Sequence of chain 53.A:
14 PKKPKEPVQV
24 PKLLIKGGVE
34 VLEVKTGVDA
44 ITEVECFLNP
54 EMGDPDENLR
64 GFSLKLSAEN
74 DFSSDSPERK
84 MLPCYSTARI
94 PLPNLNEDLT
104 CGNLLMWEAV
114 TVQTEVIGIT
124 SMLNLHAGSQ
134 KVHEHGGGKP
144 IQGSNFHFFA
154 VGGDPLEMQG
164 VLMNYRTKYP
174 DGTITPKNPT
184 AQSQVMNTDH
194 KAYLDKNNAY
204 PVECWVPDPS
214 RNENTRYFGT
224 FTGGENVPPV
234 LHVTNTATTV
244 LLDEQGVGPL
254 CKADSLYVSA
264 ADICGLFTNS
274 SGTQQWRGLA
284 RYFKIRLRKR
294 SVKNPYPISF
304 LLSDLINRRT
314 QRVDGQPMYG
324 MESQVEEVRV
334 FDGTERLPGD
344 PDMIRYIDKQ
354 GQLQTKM

Binding-site contacts:
Ligand atom O1B contacts residue THR276 of chain 53.A at 2.8 Å (h-bond).
Ligand atom O8 contacts residue LYS68 of chain 53.A at 3.9 Å.
Ligand atom O8 contacts residue THR276 of chain 53.A at 3.2 Å.
Ligand atom O9 contacts residue LYS68 of chain 53.A at 2.8 Å (salt-bridge).
Ligand atom O1A contacts residue THR276 of chain 53.A at 3.4 Å (h-bond).
Ligand atom C10 contacts residue GLN278 of chain 53.A at 4.0 Å.
Ligand atom O1B contacts residue SER274 of chain 53.A at 3.9 Å.
Ligand atom C1 contacts residue SER274 of chain 53.A at 3.4 Å.
Ligand atom O1B contacts residue ASN272 of chain 53.A at 3.7 Å.
Ligand atom C7 contacts residue GLN278 of chain 53.A at 3.8 Å.
Ligand atom O1B contacts residue LYS68 of chain 53.A at 3.7 Å.
Ligand atom O9 contacts residue LEU67 of chain 53.A at 3.2 Å.
Ligand atom C5 contacts residue ASN272 of chain 53.A at 3.9 Å.
Ligand atom C8 contacts residue GLN278 of chain 53.A at 3.7 Å.
Ligand atom C11 contacts residue PHE75 of chain 53.B at 3.5 Å (hydrophobic).
Ligand atom N5 contacts residue GLN278 of chain 53.A at 3.7 Å.
Ligand atom C10 contacts residue PHE75 of chain 53.B at 3.9 Å (hydrophobic).
Ligand atom C4 contacts residue ASN272 of chain 53.A at 4.0 Å.
Ligand atom C6 contacts residue ASN272 of chain 53.A at 3.5 Å.
Ligand atom O10 contacts residue LEU62 of chain 53.A at 3.6 Å.
Ligand atom C11 contacts residue HIS138 of chain 53.E at 3.4 Å.
Ligand atom C11 contacts residue ASN272 of chain 53.A at 3.4 Å.
Ligand atom O1A contacts residue SER274 of chain 53.A at 2.3 Å (h-bond).
Ligand atom O1A contacts residue LYS68 of chain 53.A at 3.2 Å (salt-bridge).
Ligand atom N5 contacts residue ASN272 of chain 53.A at 3.1 Å (h-bond).
Ligand atom C9 contacts residue LYS68 of chain 53.A at 3.8 Å.
Ligand atom C11 contacts residue LEU62 of chain 53.A at 4.0 Å (hydrophobic).
Ligand atom C9 contacts residue LEU67 of chain 53.A at 3.9 Å (hydrophobic).
Ligand atom C9 contacts residue GLN278 of chain 53.A at 3.2 Å.
Ligand atom C11 contacts residue THR276 of chain 53.A at 3.7 Å.
Ligand atom O10 contacts residue PHE75 of chain 53.B at 3.5 Å.
Ligand atom C10 contacts residue LEU62 of chain 53.A at 3.9 Å (hydrophobic).
Ligand atom C11 contacts residue PHE65 of chain 53.A at 3.7 Å (hydrophobic).
Ligand atom C1 contacts residue THR276 of chain 53.A at 3.5 Å.
Ligand atom C11 contacts residue GLN278 of chain 53.A at 3.4 Å.
Ligand atom C10 contacts residue ASN272 of chain 53.A at 3.7 Å.
Ligand atom C1 contacts residue LYS68 of chain 53.A at 3.8 Å.
Ligand atom C11 contacts residue PHE270 of chain 53.A at 3.8 Å (hydrophobic).
Ligand atom O8 contacts residue GLN278 of chain 53.A at 3.5 Å (h-bond).
Ligand atom O8 contacts residue ASN272 of chain 53.A at 3.5 Å (h-bond).

Sequence of chain 53.B:
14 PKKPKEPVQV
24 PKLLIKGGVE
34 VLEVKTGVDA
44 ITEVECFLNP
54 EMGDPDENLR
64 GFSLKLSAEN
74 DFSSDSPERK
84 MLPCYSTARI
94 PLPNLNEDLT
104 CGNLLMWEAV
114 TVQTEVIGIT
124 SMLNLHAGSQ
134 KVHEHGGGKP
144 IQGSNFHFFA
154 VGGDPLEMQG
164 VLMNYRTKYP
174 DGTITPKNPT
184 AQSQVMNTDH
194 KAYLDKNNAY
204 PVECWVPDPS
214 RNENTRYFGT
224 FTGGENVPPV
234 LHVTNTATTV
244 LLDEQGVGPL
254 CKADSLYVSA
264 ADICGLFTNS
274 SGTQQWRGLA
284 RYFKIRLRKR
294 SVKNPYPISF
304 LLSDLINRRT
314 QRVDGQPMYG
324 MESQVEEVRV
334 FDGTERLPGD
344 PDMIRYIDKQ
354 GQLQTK

The small molecule below binds the protein below.
Small molecule (SMILES): CC(=O)N[C@H]1[C@H]([C@H](O)[C@H](O)CO)O[C@@](O[C@H](CO)[C@@H](O)[C@@H]2O[C@@H](C(=O)O)C[C@H](O)[C@H]2NC(C)=O)(C(=O)O)C[C@@H]1O

Sequence of chain 53.E:
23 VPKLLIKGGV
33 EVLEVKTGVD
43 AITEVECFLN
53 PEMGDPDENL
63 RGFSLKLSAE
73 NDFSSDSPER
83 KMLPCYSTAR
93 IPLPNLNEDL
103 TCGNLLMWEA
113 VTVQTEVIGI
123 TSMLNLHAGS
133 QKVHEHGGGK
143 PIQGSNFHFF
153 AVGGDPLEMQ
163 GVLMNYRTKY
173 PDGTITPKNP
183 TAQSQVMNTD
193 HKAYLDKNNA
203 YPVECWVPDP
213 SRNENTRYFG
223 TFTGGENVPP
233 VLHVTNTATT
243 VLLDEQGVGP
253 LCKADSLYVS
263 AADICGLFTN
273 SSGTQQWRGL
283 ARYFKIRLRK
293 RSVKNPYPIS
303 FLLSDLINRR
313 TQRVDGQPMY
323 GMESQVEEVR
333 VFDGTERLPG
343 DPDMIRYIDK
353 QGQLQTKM